Sequence of chain 1.A:
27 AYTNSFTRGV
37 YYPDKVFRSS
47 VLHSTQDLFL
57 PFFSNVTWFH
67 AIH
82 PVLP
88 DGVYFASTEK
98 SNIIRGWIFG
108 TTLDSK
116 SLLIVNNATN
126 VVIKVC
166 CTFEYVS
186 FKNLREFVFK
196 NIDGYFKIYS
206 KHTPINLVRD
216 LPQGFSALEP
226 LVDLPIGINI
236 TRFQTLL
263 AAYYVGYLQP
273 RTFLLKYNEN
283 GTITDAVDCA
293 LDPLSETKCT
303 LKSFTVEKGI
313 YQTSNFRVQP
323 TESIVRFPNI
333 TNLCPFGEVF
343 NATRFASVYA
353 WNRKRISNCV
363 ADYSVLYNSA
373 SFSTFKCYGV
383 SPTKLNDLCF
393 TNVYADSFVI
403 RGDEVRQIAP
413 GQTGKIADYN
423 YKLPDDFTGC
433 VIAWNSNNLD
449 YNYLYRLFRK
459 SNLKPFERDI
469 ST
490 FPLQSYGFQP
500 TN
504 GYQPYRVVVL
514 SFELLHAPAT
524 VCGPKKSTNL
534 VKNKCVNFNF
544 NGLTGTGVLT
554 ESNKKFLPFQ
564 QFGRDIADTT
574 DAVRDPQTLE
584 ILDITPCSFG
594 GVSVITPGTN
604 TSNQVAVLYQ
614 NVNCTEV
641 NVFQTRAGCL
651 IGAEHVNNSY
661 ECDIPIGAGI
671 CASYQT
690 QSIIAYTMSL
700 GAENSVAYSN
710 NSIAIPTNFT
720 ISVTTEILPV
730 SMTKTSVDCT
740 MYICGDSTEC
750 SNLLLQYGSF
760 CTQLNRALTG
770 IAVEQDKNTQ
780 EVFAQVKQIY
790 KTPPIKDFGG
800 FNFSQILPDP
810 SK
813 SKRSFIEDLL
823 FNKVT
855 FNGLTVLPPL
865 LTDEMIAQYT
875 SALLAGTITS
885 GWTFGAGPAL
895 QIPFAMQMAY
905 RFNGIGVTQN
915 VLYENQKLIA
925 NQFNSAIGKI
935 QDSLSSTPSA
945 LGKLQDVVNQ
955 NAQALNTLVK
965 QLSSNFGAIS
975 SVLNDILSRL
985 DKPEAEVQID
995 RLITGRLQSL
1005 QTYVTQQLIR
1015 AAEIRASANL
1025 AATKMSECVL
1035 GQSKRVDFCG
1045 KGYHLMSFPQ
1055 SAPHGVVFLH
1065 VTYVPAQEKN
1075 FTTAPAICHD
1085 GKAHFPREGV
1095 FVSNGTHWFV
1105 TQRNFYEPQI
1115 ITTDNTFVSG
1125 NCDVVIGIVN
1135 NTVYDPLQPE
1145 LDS

Binding-site contacts:
Ligand atom O5 contacts residue ASN1098 of chain 1.A at 2.5 Å (h-bond).
Ligand atom C1 contacts residue THR1100 of chain 1.A at 3.5 Å.
Ligand atom C8 contacts residue ASN1098 of chain 1.A at 4.2 Å.
Ligand atom C7 contacts residue ASN1098 of chain 1.A at 3.3 Å.
Ligand atom C5 contacts residue HIS1101 of chain 1.A at 3.1 Å.
Ligand atom C1 contacts residue ASN1098 of chain 1.A at 1.4 Å.
Ligand atom C4 contacts residue HIS1101 of chain 1.A at 4.4 Å.
Ligand atom C3 contacts residue ASN1098 of chain 1.A at 3.5 Å.
Ligand atom O7 contacts residue ASN1098 of chain 1.A at 3.8 Å.
Ligand atom C5 contacts residue ASN1098 of chain 1.A at 3.7 Å.
Ligand atom O5 contacts residue PHE1103 of chain 1.A at 3.6 Å.
Ligand atom N2 contacts residue ASN1098 of chain 1.A at 2.4 Å (h-bond).
Ligand atom C8 contacts residue HIS1101 of chain 1.A at 3.9 Å.
Ligand atom O6 contacts residue HIS1101 of chain 1.A at 2.7 Å (h-bond).
Ligand atom C6 contacts residue PHE1103 of chain 1.A at 3.8 Å (hydrophobic).
Ligand atom C4 contacts residue ASN1098 of chain 1.A at 4.1 Å.
Ligand atom C5 contacts residue PHE1103 of chain 1.A at 4.3 Å (hydrophobic).
Ligand atom O5 contacts residue THR1100 of chain 1.A at 4.1 Å.
Ligand atom O5 contacts residue HIS1101 of chain 1.A at 3.2 Å.
Ligand atom O7 contacts residue HIS1101 of chain 1.A at 4.0 Å.
Ligand atom C2 contacts residue ASN1098 of chain 1.A at 2.1 Å.
Ligand atom C2 contacts residue THR1100 of chain 1.A at 4.5 Å.
Ligand atom C1 contacts residue HIS1101 of chain 1.A at 4.1 Å.
Ligand atom C7 contacts residue HIS1101 of chain 1.A at 4.3 Å.
Ligand atom C5 contacts residue THR1100 of chain 1.A at 4.3 Å.
Ligand atom C6 contacts residue HIS1101 of chain 1.A at 3.2 Å.

This small molecule binds to this protein.
Small molecule (SMILES): CC(=O)N[C@H]1[C@H](O[C@H]2[C@H](O)[C@@H](NC(C)=O)CO[C@@H]2CO)O[C@H](CO)[C@@H](O)[C@@H]1O